This small molecule binds to this protein.
Small molecule (SMILES): CCCCCCCC(=O)OC[C@H](COP(=O)(O)O[C@@H]1[C@H](O)[C@H](O)[C@@H](OP(=O)(O)O)[C@H](OP(=O)(O)O)[C@H]1O)OC(=O)CCCCCCC

Binding-site contacts:
Ligand atom O42 contacts residue ARG584 of chain 1.B at 3.0 Å (salt-bridge).
Ligand atom O5 contacts residue ARG302 of chain 1.B at 3.7 Å.
Ligand atom C4A contacts residue PHE487 of chain 1.B at 4.2 Å (hydrophobic).
Ligand atom C7B contacts residue VAL427 of chain 1.B at 3.8 Å (hydrophobic).
Ligand atom C1A contacts residue PHE487 of chain 1.B at 4.1 Å (hydrophobic).
Ligand atom C8B contacts residue PRO424 of chain 1.B at 4.0 Å (hydrophobic).
Ligand atom C3B contacts residue PHE416 of chain 1.B at 3.4 Å (hydrophobic).
Ligand atom C8B contacts residue PHE487 of chain 1.B at 3.7 Å (hydrophobic).
Ligand atom O11 contacts residue GLY417 of chain 1.B at 3.2 Å (h-bond).
Ligand atom O1B contacts residue PRO424 of chain 1.B at 3.6 Å.
Ligand atom C5B contacts residue PHE487 of chain 1.B at 3.7 Å (hydrophobic).
Ligand atom C3 contacts residue LYS484 of chain 1.B at 3.8 Å.
Ligand atom O52 contacts residue ARG302 of chain 1.B at 3.1 Å (salt-bridge).
Ligand atom C5B contacts residue VAL427 of chain 1.B at 3.9 Å (hydrophobic).
Ligand atom P4 contacts residue ARG584 of chain 1.B at 3.5 Å.
Ligand atom O52 contacts residue ARG584 of chain 1.B at 3.5 Å (salt-bridge).
Ligand atom C1B contacts residue GLY417 of chain 1.B at 3.7 Å.
Ligand atom C2B contacts residue PHE487 of chain 1.B at 3.6 Å (hydrophobic).
Ligand atom O3C contacts residue GLY417 of chain 1.B at 3.9 Å.
Ligand atom O42 contacts residue GLY488 of chain 1.B at 4.2 Å.
Ligand atom O1B contacts residue PHE416 of chain 1.B at 3.5 Å (h-bond).
Ligand atom O43 contacts residue GLY488 of chain 1.B at 3.7 Å.
Ligand atom O1A contacts residue PHE487 of chain 1.B at 3.8 Å.
Ligand atom O51 contacts residue ARG302 of chain 1.B at 2.6 Å (salt-bridge).
Ligand atom C8B contacts residue VAL427 of chain 1.B at 3.8 Å (hydrophobic).
Ligand atom C2A contacts residue PHE487 of chain 1.B at 3.7 Å (hydrophobic).
Ligand atom C1B contacts residue PRO424 of chain 1.B at 4.2 Å (hydrophobic).
Ligand atom P5 contacts residue ARG302 of chain 1.B at 2.4 Å.
Ligand atom O42 contacts residue LYS484 of chain 1.B at 3.6 Å.
Ligand atom O1B contacts residue GLY417 of chain 1.B at 3.0 Å (h-bond).
Ligand atom C3A contacts residue MET491 of chain 1.B at 3.7 Å (hydrophobic).
Ligand atom O3 contacts residue LYS484 of chain 1.B at 2.5 Å (salt-bridge).
Ligand atom C3B contacts residue GLY417 of chain 1.B at 4.2 Å.
Ligand atom C4A contacts residue MET491 of chain 1.B at 3.8 Å (hydrophobic).
Ligand atom O41 contacts residue ARG492 of chain 1.B at 3.6 Å (salt-bridge).
Ligand atom O41 contacts residue ARG584 of chain 1.B at 3.8 Å.
Ligand atom C6B contacts residue PHE487 of chain 1.B at 3.7 Å (hydrophobic).
Ligand atom O53 contacts residue ARG302 of chain 1.B at 1.3 Å (salt-bridge).
Ligand atom O1A contacts residue MET491 of chain 1.B at 4.0 Å.
Ligand atom O4 contacts residue ARG584 of chain 1.B at 3.2 Å (salt-bridge).

Sequence of chain 1.B:
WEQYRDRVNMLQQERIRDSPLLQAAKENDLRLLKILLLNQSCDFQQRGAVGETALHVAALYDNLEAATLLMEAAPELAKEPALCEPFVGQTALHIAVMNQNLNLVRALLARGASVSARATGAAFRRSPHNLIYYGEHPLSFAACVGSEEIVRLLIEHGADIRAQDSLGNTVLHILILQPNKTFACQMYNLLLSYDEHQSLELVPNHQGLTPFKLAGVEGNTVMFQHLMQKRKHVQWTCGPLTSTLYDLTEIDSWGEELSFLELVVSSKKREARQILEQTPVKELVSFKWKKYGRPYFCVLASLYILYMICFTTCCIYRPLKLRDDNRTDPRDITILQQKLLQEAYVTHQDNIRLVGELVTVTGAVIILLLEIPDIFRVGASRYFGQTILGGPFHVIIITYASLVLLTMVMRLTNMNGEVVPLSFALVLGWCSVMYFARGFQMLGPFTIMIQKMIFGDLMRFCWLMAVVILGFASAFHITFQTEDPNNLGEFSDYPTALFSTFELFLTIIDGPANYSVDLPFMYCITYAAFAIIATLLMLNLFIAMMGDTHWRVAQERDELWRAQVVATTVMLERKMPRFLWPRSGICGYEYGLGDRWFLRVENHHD